Binding-site contacts:
Ligand atom O3 contacts residue GLU82 of chain 1.J at 4.3 Å.
Ligand atom O7 contacts residue ARG80 of chain 1.J at 4.2 Å.
Ligand atom C8 contacts residue GLY58 of chain 1.J at 4.1 Å.
Ligand atom C8 contacts residue PRO60 of chain 1.J at 4.3 Å (hydrophobic).

A protein and the small-molecule ligand that binds it are described below.
Small molecule (SMILES): CC(=O)N[C@@H]1[C@@H](O)[C@H](O)[C@@H](CO)O[C@H]1O

Sequence of chain 1.J:
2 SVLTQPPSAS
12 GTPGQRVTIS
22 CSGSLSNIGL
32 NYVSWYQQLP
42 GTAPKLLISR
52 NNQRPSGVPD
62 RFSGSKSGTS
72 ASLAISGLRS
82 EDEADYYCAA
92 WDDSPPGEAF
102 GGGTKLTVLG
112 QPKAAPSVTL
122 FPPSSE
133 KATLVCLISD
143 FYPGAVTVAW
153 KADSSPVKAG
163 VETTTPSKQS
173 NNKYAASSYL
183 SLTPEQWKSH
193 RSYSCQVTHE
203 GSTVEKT